Sequence of chain 33.E:
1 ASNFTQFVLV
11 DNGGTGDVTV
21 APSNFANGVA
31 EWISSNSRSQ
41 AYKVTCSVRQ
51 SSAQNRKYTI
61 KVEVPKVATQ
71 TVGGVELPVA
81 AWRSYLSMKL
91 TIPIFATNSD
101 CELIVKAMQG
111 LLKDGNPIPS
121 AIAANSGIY

Binding-site contacts:
Ligand atom N9 contacts residue TYR85 of chain 7.E at 4.0 Å.
Ligand atom N6 contacts residue CYS46 of chain 7.E at 3.4 Å (h-bond).
Ligand atom N1 contacts residue THR59 of chain 7.E at 3.5 Å.
Ligand atom O6 contacts residue LYS61 of chain 7.E at 3.0 Å (salt-bridge).
Ligand atom P contacts residue TYR85 of chain 7.E at 3.7 Å.
Ligand atom C2 contacts residue THR59 of chain 7.E at 4.1 Å.
Ligand atom C5 contacts residue THR45 of chain 7.E at 3.1 Å.
Ligand atom OP1 contacts residue LYS43 of chain 7.E at 2.9 Å (salt-bridge).
Ligand atom C8 contacts residue THR45 of chain 7.E at 3.8 Å.
Ligand atom N6 contacts residue SER47 of chain 7.E at 4.1 Å.
Ligand atom C2 contacts residue SER47 of chain 7.E at 3.4 Å.
Ligand atom C5' contacts residue TYR85 of chain 7.E at 4.0 Å (hydrophobic).
Ligand atom N1 contacts residue SER47 of chain 7.E at 2.9 Å (h-bond).
Ligand atom N9 contacts residue LYS61 of chain 7.E at 3.7 Å.
Ligand atom N7 contacts residue TYR85 of chain 7.E at 3.7 Å.
Ligand atom C6 contacts residue LYS61 of chain 7.E at 3.8 Å.
Ligand atom OP1 contacts residue TYR85 of chain 7.E at 3.5 Å (h-bond).
Ligand atom N7 contacts residue THR45 of chain 7.E at 2.5 Å (h-bond).
Ligand atom N6 contacts residue LYS61 of chain 7.E at 4.1 Å.
Ligand atom C4 contacts residue LYS61 of chain 7.E at 3.7 Å.
Ligand atom P contacts residue LYS43 of chain 7.E at 3.2 Å.
Ligand atom C6 contacts residue VAL29 of chain 7.E at 4.1 Å (hydrophobic).
Ligand atom OP2 contacts residue GLU63 of chain 7.E at 3.6 Å (salt-bridge).
Ligand atom C6 contacts residue SER47 of chain 7.E at 3.9 Å.
Ligand atom N1 contacts residue TYR85 of chain 7.E at 3.5 Å.
Ligand atom N6 contacts residue TYR85 of chain 7.E at 3.4 Å.
Ligand atom N6 contacts residue THR59 of chain 7.E at 2.8 Å (h-bond).
Ligand atom C8 contacts residue TYR85 of chain 7.E at 3.8 Å (hydrophobic).
Ligand atom N6 contacts residue THR45 of chain 7.E at 2.5 Å (h-bond).
Ligand atom N6 contacts residue THR91 of chain 33.E at 3.5 Å (h-bond).
Ligand atom OP2 contacts residue LYS43 of chain 7.E at 2.7 Å (salt-bridge).
Ligand atom C8 contacts residue LYS61 of chain 7.E at 3.7 Å.
Ligand atom C5 contacts residue VAL29 of chain 7.E at 4.0 Å (hydrophobic).
Ligand atom C5 contacts residue LYS61 of chain 7.E at 3.7 Å.
Ligand atom N7 contacts residue LYS61 of chain 7.E at 3.7 Å.
Ligand atom C5 contacts residue TYR85 of chain 7.E at 3.5 Å (hydrophobic).
Ligand atom C6 contacts residue TYR85 of chain 7.E at 3.4 Å (hydrophobic).
Ligand atom C4 contacts residue TYR85 of chain 7.E at 3.8 Å (hydrophobic).
Ligand atom C6 contacts residue THR45 of chain 7.E at 3.1 Å.
Ligand atom C6 contacts residue THR59 of chain 7.E at 3.6 Å.

A small-molecule ligand and the protein it binds are described below.
Small molecule (SMILES): Nc1nc(=O)c2ncn([C@@H]3O[C@H](CO[P](=O)(O)O[C@H]4[C@@H](O)[C@H](n5cnc6c(N)ncnc65)O[C@@H]4CO[P](=O)(O)O[C@@H]4[C@@H](O)[C@H](n5cnc6c(N)ncnc65)O[C@@H]4COP(=O)=O)[C@@H](O)[C@H]3O)c2[nH]1

Sequence of chain 7.E:
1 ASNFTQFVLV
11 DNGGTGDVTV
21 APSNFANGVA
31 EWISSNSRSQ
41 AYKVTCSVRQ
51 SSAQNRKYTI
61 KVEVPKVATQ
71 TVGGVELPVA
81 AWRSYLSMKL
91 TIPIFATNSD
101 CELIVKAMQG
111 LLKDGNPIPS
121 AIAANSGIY